Binding-site contacts:
Ligand atom O2P contacts residue ARG61 of chain 2.A at 2.9 Å (salt-bridge).
Ligand atom O contacts residue LYS127 of chain 2.A at 2.8 Å (salt-bridge).
Ligand atom N contacts residue ASN231 of chain 2.A at 2.8 Å (h-bond).
Ligand atom CA contacts residue LEU179 of chain 2.A at 3.8 Å (hydrophobic).
Ligand atom O contacts residue LYS54 of chain 2.A at 3.9 Å.
Ligand atom P contacts residue ARG134 of chain 2.A at 3.8 Å.
Ligand atom CB contacts residue ASN231 of chain 2.A at 3.5 Å.
Ligand atom CA contacts residue ASN180 of chain 2.A at 3.2 Å.
Ligand atom P contacts residue ARG61 of chain 2.A at 3.6 Å.
Ligand atom O2P contacts residue ARG134 of chain 2.A at 2.8 Å (salt-bridge).
Ligand atom O1P contacts residue LYS54 of chain 2.A at 3.2 Å (salt-bridge).
Ligand atom C contacts residue LYS54 of chain 2.A at 3.9 Å.
Ligand atom CG2 contacts residue GLY176 of chain 2.A at 3.5 Å.
Ligand atom O3P contacts residue ARG134 of chain 2.A at 2.8 Å (salt-bridge).
Ligand atom CB contacts residue TRP235 of chain 2.A at 3.9 Å (hydrophobic).
Ligand atom N contacts residue ASN180 of chain 2.A at 2.9 Å (h-bond).
Ligand atom CA contacts residue LEU234 of chain 2.A at 3.9 Å (hydrophobic).
Ligand atom CA contacts residue ASN231 of chain 2.A at 3.5 Å.
Ligand atom C contacts residue LYS127 of chain 2.A at 3.7 Å.
Ligand atom O contacts residue LEU179 of chain 2.A at 3.5 Å.
Ligand atom O contacts residue ASN180 of chain 2.A at 2.8 Å (h-bond).
Ligand atom CG1 contacts residue LEU179 of chain 2.A at 3.9 Å (hydrophobic).
Ligand atom C contacts residue ASN180 of chain 2.A at 3.6 Å.
Ligand atom CB contacts residue ASN180 of chain 2.A at 3.2 Å.
Ligand atom N contacts residue LEU179 of chain 2.A at 3.9 Å.
Ligand atom CB contacts residue ASN231 of chain 2.A at 3.6 Å.
Ligand atom CG2 contacts residue VAL183 of chain 2.A at 3.6 Å (hydrophobic).
Ligand atom CG1 contacts residue LEU227 of chain 2.A at 3.5 Å (hydrophobic).
Ligand atom O1P contacts residue ARG61 of chain 2.A at 2.9 Å (salt-bridge).
Ligand atom CG contacts residue VAL183 of chain 2.A at 3.9 Å (hydrophobic).
Ligand atom C contacts residue ASN180 of chain 2.A at 3.9 Å.
Ligand atom O contacts residue VAL183 of chain 2.A at 3.5 Å.
Ligand atom CG2 contacts residue ASN180 of chain 2.A at 3.6 Å.
Ligand atom O3P contacts residue TYR135 of chain 2.A at 2.6 Å (h-bond).
Ligand atom O contacts residue ASN231 of chain 2.A at 3.0 Å (h-bond).
Ligand atom C contacts residue ASN231 of chain 2.A at 3.6 Å.
Ligand atom OXT contacts residue LYS54 of chain 2.A at 3.6 Å.
Ligand atom CA contacts residue ASN231 of chain 2.A at 3.7 Å.
Ligand atom CG2 contacts residue ARG134 of chain 2.A at 3.9 Å.
Ligand atom P contacts residue TYR135 of chain 2.A at 3.8 Å.

A protein and the small-molecule ligand that binds it are described below.
Small molecule (SMILES): CC(C)[C@H](NC(=O)[C@@H](NC(=O)[C@H](C)NC(=O)[C@@H]1CCCN1C(=O)[C@@H](N)Cc1ccccc1)[C@@H](C)OP(=O)(O)O)C(=O)O

Sequence of chain 2.A:
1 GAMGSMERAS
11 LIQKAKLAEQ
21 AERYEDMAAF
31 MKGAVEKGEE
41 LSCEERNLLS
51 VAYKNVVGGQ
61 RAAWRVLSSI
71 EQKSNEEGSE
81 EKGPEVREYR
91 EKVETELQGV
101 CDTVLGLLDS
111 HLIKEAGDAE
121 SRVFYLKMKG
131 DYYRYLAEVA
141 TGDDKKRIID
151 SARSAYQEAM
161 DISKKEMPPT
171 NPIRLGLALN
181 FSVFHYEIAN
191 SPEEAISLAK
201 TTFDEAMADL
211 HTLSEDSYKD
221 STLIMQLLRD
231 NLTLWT